Binding-site contacts:
Ligand atom C4 contacts residue GLU203 of chain 1.C at 4.2 Å.
Ligand atom O4 contacts residue GLU203 of chain 1.C at 3.7 Å.
Ligand atom O2 contacts residue GLN173 of chain 1.C at 3.5 Å (h-bond).
Ligand atom C4 contacts residue PHE169 of chain 1.C at 3.7 Å (hydrophobic).
Ligand atom C6 contacts residue PHE169 of chain 1.C at 4.5 Å (hydrophobic).
Ligand atom N3 contacts residue GLN173 of chain 1.C at 2.7 Å (h-bond).
Ligand atom O4 contacts residue PHE169 of chain 1.C at 3.7 Å.
Ligand atom C5 contacts residue PHE202 of chain 1.C at 4.1 Å (hydrophobic).
Ligand atom C6 contacts residue THR102 of chain 1.C at 4.2 Å.
Ligand atom C2 contacts residue PHE202 of chain 1.C at 4.4 Å (hydrophobic).
Ligand atom C5 contacts residue GOL1 of chain 1.R at 3.1 Å.
Ligand atom N1 contacts residue THR102 of chain 1.C at 4.2 Å.
Ligand atom O2 contacts residue GLY103 of chain 1.C at 4.3 Å.
Ligand atom C4 contacts residue GOL1 of chain 1.R at 4.0 Å.
Ligand atom O2 contacts residue PHE169 of chain 1.C at 4.3 Å.
Ligand atom C6 contacts residue GLY103 of chain 1.C at 3.9 Å.
Ligand atom N1 contacts residue GLY103 of chain 1.C at 3.6 Å.
Ligand atom O4 contacts residue PHE202 of chain 1.C at 4.1 Å.
Ligand atom C2 contacts residue PHE169 of chain 1.C at 3.8 Å (hydrophobic).
Ligand atom O4 contacts residue GOL1 of chain 1.R at 3.9 Å.
Ligand atom O2 contacts residue ARG175 of chain 1.C at 3.0 Å (salt-bridge).
Ligand atom C6 contacts residue GOL1 of chain 1.R at 3.9 Å.
Ligand atom N3 contacts residue ARG175 of chain 1.C at 4.0 Å.
Ligand atom O4 contacts residue MSE204 of chain 1.C at 3.5 Å.
Ligand atom N3 contacts residue PHE202 of chain 1.C at 4.0 Å.
Ligand atom C4 contacts residue PHE202 of chain 1.C at 3.9 Å (hydrophobic).
Ligand atom C5 contacts residue PHE169 of chain 1.C at 4.2 Å (hydrophobic).
Ligand atom C2 contacts residue GLN173 of chain 1.C at 3.5 Å.
Ligand atom O4 contacts residue GLN173 of chain 1.C at 2.8 Å (h-bond).
Ligand atom N1 contacts residue PHE169 of chain 1.C at 4.3 Å.
Ligand atom N3 contacts residue PHE169 of chain 1.C at 3.5 Å.
Ligand atom C2 contacts residue ARG175 of chain 1.C at 4.0 Å.
Ligand atom C2 contacts residue GLY103 of chain 1.C at 4.3 Å.
Ligand atom C4 contacts residue GLN173 of chain 1.C at 3.5 Å.

This protein binds this small molecule.
Small molecule (SMILES): O=c1cc[nH]c(=O)[nH]1

Sequence of chain 1.C:
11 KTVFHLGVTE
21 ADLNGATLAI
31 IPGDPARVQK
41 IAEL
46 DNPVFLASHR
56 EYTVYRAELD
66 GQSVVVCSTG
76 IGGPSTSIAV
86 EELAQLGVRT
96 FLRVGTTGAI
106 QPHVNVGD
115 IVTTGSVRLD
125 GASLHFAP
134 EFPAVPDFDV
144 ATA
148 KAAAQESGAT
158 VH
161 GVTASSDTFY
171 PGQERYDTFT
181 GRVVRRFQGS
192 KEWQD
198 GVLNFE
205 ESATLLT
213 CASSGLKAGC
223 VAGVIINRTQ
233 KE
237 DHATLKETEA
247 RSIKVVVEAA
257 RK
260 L